Sequence of chain 1.C:
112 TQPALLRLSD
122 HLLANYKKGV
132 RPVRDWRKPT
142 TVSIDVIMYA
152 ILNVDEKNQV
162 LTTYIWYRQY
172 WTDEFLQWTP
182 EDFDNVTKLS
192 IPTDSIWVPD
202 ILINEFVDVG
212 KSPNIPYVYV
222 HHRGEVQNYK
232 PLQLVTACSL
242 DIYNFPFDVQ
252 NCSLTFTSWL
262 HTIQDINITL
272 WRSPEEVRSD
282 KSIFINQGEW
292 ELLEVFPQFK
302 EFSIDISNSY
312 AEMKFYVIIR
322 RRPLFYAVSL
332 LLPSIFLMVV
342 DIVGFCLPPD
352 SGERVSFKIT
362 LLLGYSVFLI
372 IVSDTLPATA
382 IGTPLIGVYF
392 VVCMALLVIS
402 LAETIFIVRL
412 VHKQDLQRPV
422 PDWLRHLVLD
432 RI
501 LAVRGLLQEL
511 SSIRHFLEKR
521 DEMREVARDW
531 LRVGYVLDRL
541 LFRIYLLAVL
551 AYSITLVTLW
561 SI

Binding-site contacts:
Ligand atom N contacts residue TRP560 of chain 1.C at 3.2 Å (h-bond).
Ligand atom N contacts residue TRP1 of chain 1.X at 1.3 Å.
Ligand atom C contacts residue ILE562 of chain 1.C at 3.8 Å (hydrophobic).
Ligand atom ND1 contacts residue TRP1 of chain 1.X at 4.4 Å.
Ligand atom CB contacts residue TRP1 of chain 1.X at 3.7 Å (hydrophobic).
Ligand atom C contacts residue TRP1 of chain 1.X at 3.1 Å (hydrophobic).
Ligand atom CG contacts residue TRP560 of chain 1.C at 4.3 Å (hydrophobic).
Ligand atom CB contacts residue TRP560 of chain 1.C at 4.0 Å (hydrophobic).
Ligand atom C contacts residue SER561 of chain 1.C at 3.7 Å.
Ligand atom N contacts residue ILE562 of chain 1.C at 4.3 Å.
Ligand atom O contacts residue SER561 of chain 1.C at 4.2 Å.
Ligand atom CA contacts residue TRP1 of chain 1.X at 2.4 Å (hydrophobic).
Ligand atom O contacts residue ILE562 of chain 1.C at 3.8 Å.
Ligand atom CA contacts residue TRP560 of chain 1.C at 4.0 Å (hydrophobic).
Ligand atom C contacts residue TRP560 of chain 1.C at 4.5 Å (hydrophobic).
Ligand atom CD2 contacts residue TRP560 of chain 1.C at 4.2 Å (hydrophobic).
Ligand atom O contacts residue TRP1 of chain 1.X at 3.0 Å (h-bond).

The small molecule below binds the protein below.
Small molecule (SMILES): N[C@@H](Cc1c[nH]c[nH+]1)C(=O)O